Sequence of chain 1.A:
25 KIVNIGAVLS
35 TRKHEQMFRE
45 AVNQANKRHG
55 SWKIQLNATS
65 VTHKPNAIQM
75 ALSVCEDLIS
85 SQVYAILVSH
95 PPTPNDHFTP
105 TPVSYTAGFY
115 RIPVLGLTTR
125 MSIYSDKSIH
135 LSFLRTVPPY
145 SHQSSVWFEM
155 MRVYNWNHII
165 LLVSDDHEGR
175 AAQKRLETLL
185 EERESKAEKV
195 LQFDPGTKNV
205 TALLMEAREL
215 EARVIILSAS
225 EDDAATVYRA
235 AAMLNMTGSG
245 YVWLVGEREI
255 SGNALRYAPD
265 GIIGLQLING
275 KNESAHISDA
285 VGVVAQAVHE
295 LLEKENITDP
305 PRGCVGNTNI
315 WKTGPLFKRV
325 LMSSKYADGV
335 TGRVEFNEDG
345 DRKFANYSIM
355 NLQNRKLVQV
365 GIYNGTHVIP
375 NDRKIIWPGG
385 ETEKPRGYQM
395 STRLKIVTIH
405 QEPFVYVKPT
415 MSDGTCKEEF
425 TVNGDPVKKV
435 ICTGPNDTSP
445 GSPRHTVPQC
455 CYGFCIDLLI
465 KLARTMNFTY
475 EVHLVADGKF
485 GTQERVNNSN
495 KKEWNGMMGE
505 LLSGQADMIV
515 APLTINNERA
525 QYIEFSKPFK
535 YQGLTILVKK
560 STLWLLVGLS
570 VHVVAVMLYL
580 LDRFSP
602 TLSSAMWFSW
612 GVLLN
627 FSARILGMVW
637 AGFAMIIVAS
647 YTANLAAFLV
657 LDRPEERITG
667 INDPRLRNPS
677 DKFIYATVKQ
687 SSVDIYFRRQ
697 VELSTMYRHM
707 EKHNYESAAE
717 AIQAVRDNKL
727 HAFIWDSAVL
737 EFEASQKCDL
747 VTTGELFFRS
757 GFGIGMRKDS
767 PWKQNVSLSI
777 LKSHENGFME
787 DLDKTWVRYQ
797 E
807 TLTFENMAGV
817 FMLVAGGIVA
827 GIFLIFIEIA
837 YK

Binding-site contacts:
Ligand atom O5 contacts residue ASN276 of chain 1.A at 2.4 Å (h-bond).
Ligand atom C3 contacts residue ASN276 of chain 1.A at 3.7 Å.
Ligand atom O7 contacts residue ASN276 of chain 1.A at 4.3 Å.
Ligand atom C1 contacts residue ASN273 of chain 1.A at 4.2 Å.
Ligand atom C2 contacts residue ASN276 of chain 1.A at 2.5 Å.
Ligand atom O3 contacts residue ASN276 of chain 1.A at 3.2 Å (h-bond).
Ligand atom C7 contacts residue ALA279 of chain 1.A at 4.5 Å (hydrophobic).
Ligand atom N2 contacts residue ASN276 of chain 1.A at 3.3 Å (h-bond).
Ligand atom N2 contacts residue ALA279 of chain 1.A at 3.4 Å.
Ligand atom C4 contacts residue ASN276 of chain 1.A at 4.3 Å.
Ligand atom C2 contacts residue ALA279 of chain 1.A at 3.9 Å (hydrophobic).
Ligand atom C5 contacts residue ASN276 of chain 1.A at 3.7 Å.
Ligand atom C7 contacts residue ASN276 of chain 1.A at 4.3 Å.
Ligand atom O3 contacts residue SER278 of chain 1.A at 3.8 Å.
Ligand atom C1 contacts residue ASN276 of chain 1.A at 1.4 Å.

The protein below binds the small molecule below.
Small molecule (SMILES): CC(=O)N[C@@H]1[C@@H](O)[C@H](O)[C@@H](CO)O[C@H]1O